Binding-site contacts:
Ligand atom C3 contacts residue ASN47 of chain 41.F at 3.9 Å.
Ligand atom C2 contacts residue ASN47 of chain 41.F at 2.6 Å.
Ligand atom C1 contacts residue ASN47 of chain 41.F at 1.4 Å.
Ligand atom C4 contacts residue ASN47 of chain 41.F at 4.2 Å.
Ligand atom C7 contacts residue ASN47 of chain 41.F at 3.8 Å.
Ligand atom N2 contacts residue ASN47 of chain 41.F at 3.2 Å (h-bond).
Ligand atom C6 contacts residue ASN47 of chain 41.F at 4.0 Å.
Ligand atom O5 contacts residue ASN47 of chain 41.F at 2.2 Å (h-bond).
Ligand atom C5 contacts residue ASN47 of chain 41.F at 3.4 Å.
Ligand atom O7 contacts residue ASN47 of chain 41.F at 3.9 Å.

Sequence of chain 41.F:
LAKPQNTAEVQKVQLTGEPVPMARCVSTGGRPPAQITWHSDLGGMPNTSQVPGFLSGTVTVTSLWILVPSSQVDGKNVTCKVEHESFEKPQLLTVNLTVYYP

The protein below binds the small molecule below.
Small molecule (SMILES): CC(=O)N[C@H]1[C@H](O[C@H]2[C@H](O)[C@@H](NC(C)=O)CO[C@@H]2CO)O[C@H](CO)[C@@H](O)[C@@H]1O